A protein and the small-molecule ligand that binds it are described below.
Small molecule (SMILES): CC(=O)NCCCC[C@H](NC(=O)[C@H](C)NC(=O)CN)C(=O)N[C@@H](CCCN=C(N)N)C(=O)N[C@@H](Cc1cnc[nH]1)C(=O)N[C@@H](CCCN=C(N)N)C(=O)N[C@@H](CCCCNC(C)=O)C(=O)N[C@H](C(=O)N[C@@H](CC(C)C)C(=O)O)C(C)C

Binding-site contacts:
Ligand atom NH1 contacts residue GLU81 of chain 1.B at 3.8 Å.
Ligand atom NZ contacts residue VAL29 of chain 1.B at 3.8 Å.
Ligand atom CD2 contacts residue ILE40 of chain 1.B at 3.6 Å (hydrophobic).
Ligand atom N contacts residue GLU81 of chain 1.B at 2.7 Å (salt-bridge).
Ligand atom NH1 contacts residue ASP82 of chain 1.B at 3.5 Å (salt-bridge).
Ligand atom N contacts residue PHE79 of chain 1.B at 3.7 Å.
Ligand atom CA contacts residue GLU85 of chain 1.B at 3.5 Å.
Ligand atom CG contacts residue PHE79 of chain 1.B at 3.6 Å (hydrophobic).
Ligand atom OH contacts residue ASN80 of chain 1.B at 2.9 Å (h-bond).
Ligand atom CB contacts residue ASN80 of chain 1.B at 3.3 Å.
Ligand atom N contacts residue GLU85 of chain 1.B at 3.5 Å (salt-bridge).
Ligand atom CA contacts residue GLU81 of chain 1.B at 3.8 Å.
Ligand atom CA contacts residue TRP23 of chain 1.B at 3.6 Å (hydrophobic).
Ligand atom NE contacts residue THR78 of chain 1.B at 3.2 Å (h-bond).
Ligand atom NH2 contacts residue ASN80 of chain 1.B at 3.3 Å (h-bond).
Ligand atom OH contacts residue TYR37 of chain 1.B at 3.7 Å.
Ligand atom NE contacts residue ASN80 of chain 1.B at 3.2 Å (h-bond).
Ligand atom CD contacts residue THR78 of chain 1.B at 3.3 Å.
Ligand atom N contacts residue PHE79 of chain 1.B at 2.9 Å (h-bond).
Ligand atom CZ contacts residue ASP82 of chain 1.B at 3.7 Å.
Ligand atom NH2 contacts residue ASP82 of chain 1.B at 3.1 Å (salt-bridge).
Ligand atom CA contacts residue GLU81 of chain 1.B at 3.3 Å.
Ligand atom C contacts residue PHE79 of chain 1.B at 3.5 Å (hydrophobic).
Ligand atom CG contacts residue GLU81 of chain 1.B at 3.6 Å.
Ligand atom CH contacts residue ASN80 of chain 1.B at 3.7 Å.
Ligand atom CA contacts residue PHE79 of chain 1.B at 3.4 Å (hydrophobic).
Ligand atom CG contacts residue ASN80 of chain 1.B at 3.5 Å.
Ligand atom CH contacts residue VAL29 of chain 1.B at 3.9 Å (hydrophobic).
Ligand atom CZ contacts residue ASN80 of chain 1.B at 3.3 Å.
Ligand atom CB contacts residue PHE79 of chain 1.B at 3.8 Å (hydrophobic).
Ligand atom C contacts residue GLU81 of chain 1.B at 3.5 Å.
Ligand atom O contacts residue TRP23 of chain 1.B at 3.5 Å.
Ligand atom CB contacts residue GLU81 of chain 1.B at 3.7 Å.
Ligand atom NE contacts residue GLN77 of chain 1.B at 3.0 Å (h-bond).
Ligand atom CB contacts residue GLU81 of chain 1.B at 3.7 Å.
Ligand atom CH3 contacts residue PRO24 of chain 1.B at 3.8 Å (hydrophobic).
Ligand atom CH3 contacts residue PHE25 of chain 1.B at 3.7 Å (hydrophobic).
Ligand atom CH3 contacts residue VAL86 of chain 1.B at 3.9 Å (hydrophobic).
Ligand atom NH2 contacts residue GLN77 of chain 1.B at 2.7 Å (h-bond).
Ligand atom CZ contacts residue GLN77 of chain 1.B at 3.3 Å.

Sequence of chain 1.B:
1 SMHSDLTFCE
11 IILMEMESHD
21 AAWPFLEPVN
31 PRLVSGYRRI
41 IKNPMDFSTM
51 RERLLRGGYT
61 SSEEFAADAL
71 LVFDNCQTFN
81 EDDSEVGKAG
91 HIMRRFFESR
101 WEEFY